Binding-site contacts:
Ligand atom C contacts residue LEU215 of chain 1.A at 3.6 Å (hydrophobic).
Ligand atom O contacts residue ASN214 of chain 1.A at 3.0 Å (h-bond).
Ligand atom C12 contacts residue THR315 of chain 1.A at 3.7 Å.
Ligand atom C8 contacts residue GLY202 of chain 1.A at 3.5 Å.
Ligand atom C10 contacts residue ILE317 of chain 1.A at 3.6 Å (hydrophobic).
Ligand atom C1 contacts residue VAL303 of chain 1.A at 3.4 Å (hydrophobic).
Ligand atom N contacts residue VAL213 of chain 1.A at 3.0 Å (h-bond).
Ligand atom O contacts residue LEU215 of chain 1.A at 3.0 Å (h-bond).
Ligand atom N contacts residue THR302 of chain 1.A at 3.6 Å.
Ligand atom S contacts residue THR315 of chain 1.A at 3.4 Å (h-bond).
Ligand atom F1 contacts residue ASN269 of chain 1.A at 3.0 Å.
Ligand atom C4 contacts residue LEU206 of chain 1.A at 3.6 Å (hydrophobic).
Ligand atom C13 contacts residue ASN269 of chain 1.A at 3.3 Å.
Ligand atom C12 contacts residue GLN198 of chain 1.A at 3.4 Å.
Ligand atom C1 contacts residue ASN269 of chain 1.A at 3.6 Å.
Ligand atom CL contacts residue GLY233 of chain 1.A at 3.5 Å.
Ligand atom C7 contacts residue GLY202 of chain 1.A at 3.2 Å.
Ligand atom O contacts residue GLY211 of chain 1.A at 3.5 Å (h-bond).
Ligand atom N contacts residue ASN269 of chain 1.A at 2.9 Å (h-bond).
Ligand atom C9 contacts residue THR315 of chain 1.A at 3.5 Å.
Ligand atom F1 contacts residue LEU206 of chain 1.A at 3.5 Å.
Ligand atom N1 contacts residue GLY202 of chain 1.A at 3.1 Å.
Ligand atom N contacts residue LEU215 of chain 1.A at 3.6 Å.
Ligand atom C3 contacts residue VAL303 of chain 1.A at 3.6 Å (hydrophobic).
Ligand atom F contacts residue VAL303 of chain 1.A at 3.3 Å.
Ligand atom N2 contacts residue ILE317 of chain 1.A at 3.3 Å.
Ligand atom C6 contacts residue GLY202 of chain 1.A at 3.1 Å.
Ligand atom O1 contacts residue ASN269 of chain 1.A at 3.5 Å (h-bond).
Ligand atom C8 contacts residue THR315 of chain 1.A at 3.3 Å.
Ligand atom CL contacts residue GLY199 of chain 1.A at 3.7 Å.
Ligand atom C5 contacts residue ASN269 of chain 1.A at 3.4 Å.
Ligand atom C3 contacts residue ASP205 of chain 1.A at 3.6 Å.
Ligand atom N1 contacts residue THR315 of chain 1.A at 3.2 Å.
Ligand atom O contacts residue VAL209 of chain 1.A at 3.6 Å.
Ligand atom C5 contacts residue LEU206 of chain 1.A at 3.6 Å (hydrophobic).
Ligand atom C2 contacts residue VAL303 of chain 1.A at 3.1 Å (hydrophobic).
Ligand atom F contacts residue GLY211 of chain 1.A at 3.5 Å.
Ligand atom F contacts residue VAL209 of chain 1.A at 3.1 Å.
Ligand atom F1 contacts residue LEU215 of chain 1.A at 3.6 Å.
Ligand atom C7 contacts residue THR315 of chain 1.A at 3.2 Å.

Sequence of chain 1.A:
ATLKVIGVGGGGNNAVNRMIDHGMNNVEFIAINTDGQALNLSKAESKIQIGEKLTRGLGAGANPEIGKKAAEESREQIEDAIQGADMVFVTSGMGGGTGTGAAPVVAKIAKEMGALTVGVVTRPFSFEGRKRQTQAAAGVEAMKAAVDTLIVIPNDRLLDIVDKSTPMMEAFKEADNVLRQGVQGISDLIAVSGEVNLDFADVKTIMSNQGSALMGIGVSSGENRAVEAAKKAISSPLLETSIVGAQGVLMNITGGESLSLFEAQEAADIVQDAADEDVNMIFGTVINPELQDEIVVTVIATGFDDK

A small-molecule ligand and the protein it binds are described below.
Small molecule (SMILES): NC(=O)c1c(F)ccc(OCc2nc3cc(Cl)cnc3s2)c1F